Sequence of chain 2.A:
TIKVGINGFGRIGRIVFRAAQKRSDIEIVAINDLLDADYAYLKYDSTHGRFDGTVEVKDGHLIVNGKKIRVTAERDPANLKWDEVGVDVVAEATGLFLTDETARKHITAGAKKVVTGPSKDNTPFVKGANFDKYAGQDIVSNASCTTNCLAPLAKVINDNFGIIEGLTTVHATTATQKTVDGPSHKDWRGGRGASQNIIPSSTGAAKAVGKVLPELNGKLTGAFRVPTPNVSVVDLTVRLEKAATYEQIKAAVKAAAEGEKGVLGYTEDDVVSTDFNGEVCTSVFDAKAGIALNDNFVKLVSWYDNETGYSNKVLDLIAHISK

This small molecule binds to this protein.
Small molecule (SMILES): O=P(O)(O)OC[C@H](O)CO

Binding-site contacts:
Ligand atom P contacts residue ALA133 of chain 2.A at 3.9 Å.
Ligand atom O1 contacts residue MSE267 of chain 2.A at 4.4 Å.
Ligand atom O3P contacts residue PHE135 of chain 2.A at 3.0 Å (h-bond).
Ligand atom O3P contacts residue GLY132 of chain 2.A at 2.8 Å (h-bond).
Ligand atom O4P contacts residue ALA133 of chain 2.A at 3.4 Å (h-bond).
Ligand atom C3 contacts residue MSE267 of chain 2.A at 4.1 Å.
Ligand atom O4P contacts residue GLY132 of chain 2.A at 3.3 Å.
Ligand atom O3P contacts residue VAL130 of chain 2.A at 3.7 Å.
Ligand atom O2 contacts residue GLU266 of chain 2.A at 3.6 Å (salt-bridge).
Ligand atom O1 contacts residue LYS131 of chain 2.A at 3.6 Å.
Ligand atom P contacts residue ASN134 of chain 2.A at 3.8 Å.
Ligand atom O3P contacts residue ASN134 of chain 2.A at 3.5 Å (h-bond).
Ligand atom O4P contacts residue ASN134 of chain 2.A at 4.1 Å.
Ligand atom O1P contacts residue GLY132 of chain 2.A at 4.5 Å.
Ligand atom P contacts residue ASP136 of chain 2.A at 4.0 Å.
Ligand atom O1P contacts residue ASP136 of chain 2.A at 4.3 Å.
Ligand atom O1 contacts residue GLU266 of chain 2.A at 3.8 Å.
Ligand atom O3P contacts residue ALA133 of chain 2.A at 3.4 Å (h-bond).
Ligand atom O3P contacts residue ASP136 of chain 2.A at 4.3 Å.
Ligand atom P contacts residue PHE135 of chain 2.A at 3.6 Å.
Ligand atom C1 contacts residue GLU266 of chain 2.A at 3.6 Å.
Ligand atom O2P contacts residue ASP136 of chain 2.A at 2.9 Å (salt-bridge).
Ligand atom O2P contacts residue ASN134 of chain 2.A at 3.4 Å.
Ligand atom O4P contacts residue MSE267 of chain 2.A at 3.3 Å.
Ligand atom O2P contacts residue PHE135 of chain 2.A at 3.1 Å (h-bond).
Ligand atom O4P contacts residue LYS159 of chain 2.A at 4.0 Å.
Ligand atom O2P contacts residue ALA133 of chain 2.A at 3.9 Å.
Ligand atom O1P contacts residue PHE135 of chain 2.A at 4.4 Å.
Ligand atom O3P contacts residue LYS131 of chain 2.A at 3.6 Å.
Ligand atom P contacts residue GLY132 of chain 2.A at 3.8 Å.
Ligand atom C3 contacts residue GLY132 of chain 2.A at 4.1 Å.